Binding-site contacts:
Ligand atom O2 contacts residue LEU229 of chain 1.A at 3.4 Å (h-bond).
Ligand atom O4P contacts residue GLY170 of chain 1.A at 2.8 Å (h-bond).
Ligand atom C1 contacts residue GLY231 of chain 1.A at 3.6 Å.
Ligand atom O4P contacts residue ALA168 of chain 1.A at 3.6 Å.
Ligand atom O2 contacts residue GLY209 of chain 1.A at 3.6 Å.
Ligand atom C2 contacts residue LEU229 of chain 1.A at 4.2 Å (hydrophobic).
Ligand atom C1 contacts residue LYS12 of chain 1.A at 3.7 Å.
Ligand atom O2P contacts residue GLY231 of chain 1.A at 3.9 Å.
Ligand atom O4P contacts residue SER210 of chain 1.A at 2.8 Å (h-bond).
Ligand atom O2P contacts residue GLY170 of chain 1.A at 4.0 Å.
Ligand atom O3P contacts residue GLY232 of chain 1.A at 3.6 Å (h-bond).
Ligand atom C2 contacts residue SER210 of chain 1.A at 4.1 Å.
Ligand atom O3P contacts residue SER210 of chain 1.A at 3.4 Å (h-bond).
Ligand atom P contacts residue GLY231 of chain 1.A at 3.9 Å.
Ligand atom P contacts residue SER210 of chain 1.A at 3.6 Å.
Ligand atom O1 contacts residue GLY231 of chain 1.A at 3.5 Å.
Ligand atom C2 contacts residue GLY209 of chain 1.A at 3.7 Å.
Ligand atom O3P contacts residue GLY231 of chain 1.A at 3.1 Å (h-bond).
Ligand atom N2 contacts residue GLY209 of chain 1.A at 4.1 Å.
Ligand atom C2 contacts residue GLY231 of chain 1.A at 3.7 Å.
Ligand atom P contacts residue GLY232 of chain 1.A at 3.8 Å.
Ligand atom O2 contacts residue GLY208 of chain 1.A at 3.2 Å.
Ligand atom C2 contacts residue ILE169 of chain 1.A at 4.0 Å (hydrophobic).
Ligand atom N2 contacts residue GLU164 of chain 1.A at 3.5 Å (salt-bridge).
Ligand atom O3P contacts residue VAL211 of chain 1.A at 4.0 Å.
Ligand atom O1P contacts residue ILE169 of chain 1.A at 3.8 Å.
Ligand atom O1P contacts residue LYS12 of chain 1.A at 3.7 Å.
Ligand atom O4P contacts residue ILE169 of chain 1.A at 3.6 Å.
Ligand atom N2 contacts residue LEU229 of chain 1.A at 2.9 Å (h-bond).
Ligand atom N2 contacts residue GLY208 of chain 1.A at 4.0 Å.
Ligand atom C1 contacts residue LEU229 of chain 1.A at 3.8 Å (hydrophobic).
Ligand atom N2 contacts residue GLY231 of chain 1.A at 4.1 Å.
Ligand atom O4P contacts residue GLY209 of chain 1.A at 3.8 Å.
Ligand atom O2P contacts residue GLY232 of chain 1.A at 3.0 Å (h-bond).
Ligand atom C1 contacts residue GLU164 of chain 1.A at 4.1 Å.
Ligand atom O1P contacts residue GLY232 of chain 1.A at 4.2 Å.
Ligand atom O1P contacts residue GLY231 of chain 1.A at 3.4 Å.
Ligand atom O2 contacts residue GLU164 of chain 1.A at 2.6 Å (salt-bridge).
Ligand atom P contacts residue GLY170 of chain 1.A at 3.8 Å.
Ligand atom O1 contacts residue LYS12 of chain 1.A at 2.7 Å (salt-bridge).

Sequence of chain 1.A:
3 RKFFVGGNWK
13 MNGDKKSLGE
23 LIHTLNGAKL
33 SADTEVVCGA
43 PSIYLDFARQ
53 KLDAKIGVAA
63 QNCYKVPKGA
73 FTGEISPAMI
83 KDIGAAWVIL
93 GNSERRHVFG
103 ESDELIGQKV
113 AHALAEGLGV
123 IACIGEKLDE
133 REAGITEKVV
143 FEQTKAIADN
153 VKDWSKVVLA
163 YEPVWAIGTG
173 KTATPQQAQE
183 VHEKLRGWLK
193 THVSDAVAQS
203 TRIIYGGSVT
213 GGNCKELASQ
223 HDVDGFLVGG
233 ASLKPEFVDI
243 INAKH

This small molecule binds to this protein.
Small molecule (SMILES): O=C(COP(=O)(O)O)NO